Binding-site contacts:
Ligand atom O23 contacts residue SER34 of chain 1.B at 2.4 Å (h-bond).
Ligand atom O26 contacts residue HIS33 of chain 1.B at 3.7 Å.
Ligand atom O26 contacts residue SER34 of chain 1.B at 2.7 Å (h-bond).
Ligand atom P24 contacts residue HIS33 of chain 1.B at 4.4 Å.
Ligand atom P24 contacts residue PHE58 of chain 1.B at 4.5 Å.
Ligand atom C21 contacts residue SER34 of chain 1.B at 4.2 Å.
Ligand atom P24 contacts residue SER34 of chain 1.B at 1.6 Å.
Ligand atom C28 contacts residue SER34 of chain 1.B at 4.2 Å.
Ligand atom O25 contacts residue PHE58 of chain 1.B at 4.0 Å.
Ligand atom O25 contacts residue SER34 of chain 1.B at 2.5 Å (h-bond).
Ligand atom C22 contacts residue SER34 of chain 1.B at 2.9 Å.

The protein below binds the small molecule below.
Small molecule (SMILES): CC(C)C[C@H](N)C(=O)NCCNC(=O)CCNC(=O)[C@H](O)C(C)(C)COP(=O)(O)O

Sequence of chain 1.B:
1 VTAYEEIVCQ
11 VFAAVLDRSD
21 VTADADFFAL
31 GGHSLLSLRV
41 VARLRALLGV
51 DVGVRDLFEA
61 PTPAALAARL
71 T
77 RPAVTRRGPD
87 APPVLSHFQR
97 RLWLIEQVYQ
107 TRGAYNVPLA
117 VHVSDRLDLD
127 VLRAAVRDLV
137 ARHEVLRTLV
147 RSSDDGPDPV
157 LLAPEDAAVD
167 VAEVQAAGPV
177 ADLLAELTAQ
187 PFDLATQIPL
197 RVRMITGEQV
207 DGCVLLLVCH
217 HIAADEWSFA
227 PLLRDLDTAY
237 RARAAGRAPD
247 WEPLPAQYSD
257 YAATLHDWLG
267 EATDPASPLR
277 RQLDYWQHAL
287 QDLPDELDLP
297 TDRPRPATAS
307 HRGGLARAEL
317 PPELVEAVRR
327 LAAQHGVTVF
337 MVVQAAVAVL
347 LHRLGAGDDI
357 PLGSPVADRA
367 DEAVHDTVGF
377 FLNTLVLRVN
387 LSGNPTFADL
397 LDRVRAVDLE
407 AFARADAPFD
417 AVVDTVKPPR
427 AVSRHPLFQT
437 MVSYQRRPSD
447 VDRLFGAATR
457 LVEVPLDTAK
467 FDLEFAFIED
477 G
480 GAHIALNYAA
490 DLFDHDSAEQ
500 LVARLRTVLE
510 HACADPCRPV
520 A